A protein and the small-molecule ligand that binds it are described below.
Small molecule (SMILES): O=P(O)(O)OC1[C@@H](OP(=O)(O)O)[C@H](OP(=O)(O)O)C(O)[C@H](OP(=O)(O)O)[C@H]1OP(=O)(O)O

Sequence of chain 1.A:
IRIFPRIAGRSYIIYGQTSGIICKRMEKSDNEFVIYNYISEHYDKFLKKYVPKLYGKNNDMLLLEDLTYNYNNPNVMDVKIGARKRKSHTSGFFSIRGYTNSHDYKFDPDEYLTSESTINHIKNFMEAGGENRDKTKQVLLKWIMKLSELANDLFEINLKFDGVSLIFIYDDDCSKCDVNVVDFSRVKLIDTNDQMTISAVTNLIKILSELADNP

Binding-site contacts:
Ligand atom P5 contacts residue LYS112 of chain 1.A at 3.2 Å.
Ligand atom O26 contacts residue LYS117 of chain 1.A at 2.7 Å (salt-bridge).
Ligand atom O41 contacts residue ARG42 of chain 1.A at 2.9 Å.
Ligand atom O34 contacts residue LYS117 of chain 1.A at 2.6 Å (salt-bridge).
Ligand atom O31 contacts residue ARG42 of chain 1.A at 2.7 Å (salt-bridge).
Ligand atom O14 contacts residue LYS112 of chain 1.A at 3.2 Å (salt-bridge).
Ligand atom O34 contacts residue LYS112 of chain 1.A at 3.8 Å.
Ligand atom O46 contacts residue MG1 of chain 1.D at 2.6 Å.
Ligand atom O15 contacts residue LYS112 of chain 1.A at 3.8 Å.
Ligand atom O44 contacts residue ARG118 of chain 1.A at 3.8 Å.
Ligand atom O35 contacts residue PO41 of chain 1.F at 3.2 Å (h-bond).
Ligand atom O11 contacts residue LYS60 of chain 1.A at 3.7 Å.
Ligand atom O43 contacts residue ARG116 of chain 1.A at 3.4 Å (salt-bridge).
Ligand atom P4 contacts residue LYS117 of chain 1.A at 3.7 Å.
Ligand atom O24 contacts residue PO41 of chain 1.F at 3.7 Å.
Ligand atom O46 contacts residue SER217 of chain 1.A at 3.3 Å (h-bond).
Ligand atom O45 contacts residue ARG218 of chain 1.A at 2.6 Å (salt-bridge).
Ligand atom O33 contacts residue PO41 of chain 1.F at 3.0 Å (h-bond).
Ligand atom O36 contacts residue LYS60 of chain 1.A at 3.4 Å (salt-bridge).
Ligand atom O45 contacts residue GLY195 of chain 1.A at 3.4 Å.
Ligand atom O43 contacts residue LYS119 of chain 1.A at 2.9 Å (salt-bridge).
Ligand atom P4 contacts residue ARG116 of chain 1.A at 3.8 Å.
Ligand atom O45 contacts residue LYS112 of chain 1.A at 3.0 Å (salt-bridge).
Ligand atom C5 contacts residue PO41 of chain 1.F at 3.6 Å.
Ligand atom O25 contacts residue ARG218 of chain 1.A at 2.7 Å.
Ligand atom O31 contacts residue LYS60 of chain 1.A at 2.8 Å (salt-bridge).
Ligand atom O33 contacts residue ARG116 of chain 1.A at 3.4 Å (salt-bridge).
Ligand atom O24 contacts residue LYS112 of chain 1.A at 2.8 Å (salt-bridge).
Ligand atom O21 contacts residue ARG42 of chain 1.A at 2.7 Å (salt-bridge).
Ligand atom C6 contacts residue LYS117 of chain 1.A at 3.7 Å.
Ligand atom O33 contacts residue ARG129 of chain 1.A at 3.2 Å (salt-bridge).
Ligand atom P4 contacts residue LYS112 of chain 1.A at 3.6 Å.
Ligand atom O14 contacts residue PO41 of chain 1.F at 3.5 Å (h-bond).
Ligand atom P1 contacts residue LYS60 of chain 1.A at 3.8 Å.
Ligand atom P1 contacts residue ARG42 of chain 1.A at 2.9 Å.
Ligand atom O35 contacts residue LYS112 of chain 1.A at 2.6 Å (salt-bridge).
Ligand atom P5 contacts residue ARG218 of chain 1.A at 3.7 Å.
Ligand atom O11 contacts residue LYS117 of chain 1.A at 3.8 Å.
Ligand atom O24 contacts residue ARG116 of chain 1.A at 2.9 Å (salt-bridge).
Ligand atom O34 contacts residue ARG116 of chain 1.A at 3.4 Å.